Binding-site contacts:
Ligand atom O6B contacts residue LYS156 of chain 25.D at 3.3 Å.
Ligand atom O3 contacts residue ALA158 of chain 25.D at 3.0 Å (h-bond).
Ligand atom C4 contacts residue LYS156 of chain 25.D at 4.0 Å.
Ligand atom C6 contacts residue SER93 of chain 25.D at 4.0 Å.
Ligand atom C5 contacts residue LEU62 of chain 25.D at 3.8 Å (hydrophobic).
Ligand atom OAH contacts residue ASP3 of chain 25.D at 4.0 Å.
Ligand atom O4 contacts residue LYS156 of chain 25.D at 3.5 Å.
Ligand atom C3 contacts residue ALA158 of chain 25.D at 4.0 Å (hydrophobic).
Ligand atom C6 contacts residue HIS94 of chain 25.D at 3.9 Å.
Ligand atom O5 contacts residue ARG157 of chain 25.D at 3.8 Å.
Ligand atom OAF contacts residue THR4 of chain 25.D at 2.9 Å (h-bond).
Ligand atom O6A contacts residue HIS94 of chain 25.D at 3.2 Å (h-bond).
Ligand atom O6A contacts residue LEU62 of chain 25.D at 3.4 Å.
Ligand atom C6 contacts residue LEU62 of chain 25.D at 3.5 Å (hydrophobic).
Ligand atom OAH contacts residue THR4 of chain 25.D at 3.7 Å.
Ligand atom O6B contacts residue ARG157 of chain 25.D at 3.3 Å (salt-bridge).
Ligand atom O3 contacts residue LYS156 of chain 25.D at 3.0 Å.
Ligand atom C3 contacts residue LYS156 of chain 25.D at 4.0 Å.
Ligand atom OBI contacts residue LYS156 of chain 25.D at 4.0 Å.
Ligand atom O6A contacts residue SER93 of chain 25.D at 3.2 Å.
Ligand atom O4 contacts residue SER93 of chain 25.D at 3.0 Å (h-bond).
Ligand atom OAF contacts residue ARG157 of chain 25.D at 2.8 Å (salt-bridge).
Ligand atom OAH contacts residue LEU2 of chain 25.D at 2.8 Å (h-bond).
Ligand atom SAG contacts residue ARG157 of chain 25.D at 3.6 Å (salt-bridge).
Ligand atom OAF contacts residue ALA158 of chain 25.D at 3.3 Å.
Ligand atom C2 contacts residue ALA158 of chain 25.D at 3.7 Å (hydrophobic).
Ligand atom C5 contacts residue HIS155 of chain 25.D at 4.0 Å.
Ligand atom O6B contacts residue HIS94 of chain 25.D at 4.0 Å.
Ligand atom O5 contacts residue LYS156 of chain 25.D at 3.4 Å.
Ligand atom O3 contacts residue ARG157 of chain 25.D at 3.3 Å (salt-bridge).
Ligand atom OAH contacts residue ARG157 of chain 25.D at 3.1 Å (salt-bridge).
Ligand atom O6A contacts residue HIS155 of chain 25.D at 3.8 Å.
Ligand atom O5B contacts residue LYS156 of chain 25.D at 3.3 Å.
Ligand atom SAG contacts residue THR4 of chain 25.D at 3.9 Å.
Ligand atom O4 contacts residue HIS155 of chain 25.D at 3.5 Å (h-bond).
Ligand atom C3 contacts residue ARG157 of chain 25.D at 3.7 Å.
Ligand atom C6 contacts residue HIS155 of chain 25.D at 3.4 Å.
Ligand atom O5 contacts residue HIS155 of chain 25.D at 3.6 Å.
Ligand atom O6B contacts residue HIS155 of chain 25.D at 3.3 Å (h-bond).
Ligand atom O6B contacts residue LEU62 of chain 25.D at 4.0 Å.

A protein and the small-molecule ligand that binds it are described below.
Small molecule (SMILES): O=C(O)[C@@H]1O[C@H](O[C@H]2[C@@H](OS(=O)(=O)O)O[C@@H](O)[C@H](NS(=O)(=O)O)[C@H]2O)[C@@H](OS(=O)(=O)O)[C@H](O)[C@@H]1O

Sequence of chain 25.D:
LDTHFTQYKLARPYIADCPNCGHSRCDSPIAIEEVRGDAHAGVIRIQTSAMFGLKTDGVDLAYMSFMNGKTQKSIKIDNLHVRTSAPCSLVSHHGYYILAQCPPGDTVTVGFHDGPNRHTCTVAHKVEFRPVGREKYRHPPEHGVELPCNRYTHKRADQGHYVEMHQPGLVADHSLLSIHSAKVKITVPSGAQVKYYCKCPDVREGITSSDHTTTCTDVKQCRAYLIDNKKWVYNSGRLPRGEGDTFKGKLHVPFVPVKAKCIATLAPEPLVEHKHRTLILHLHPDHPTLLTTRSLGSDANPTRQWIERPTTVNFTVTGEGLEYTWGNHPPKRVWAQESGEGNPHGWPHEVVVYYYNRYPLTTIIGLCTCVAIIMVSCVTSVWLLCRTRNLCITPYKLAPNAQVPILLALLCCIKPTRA